Sequence of chain 1.A:
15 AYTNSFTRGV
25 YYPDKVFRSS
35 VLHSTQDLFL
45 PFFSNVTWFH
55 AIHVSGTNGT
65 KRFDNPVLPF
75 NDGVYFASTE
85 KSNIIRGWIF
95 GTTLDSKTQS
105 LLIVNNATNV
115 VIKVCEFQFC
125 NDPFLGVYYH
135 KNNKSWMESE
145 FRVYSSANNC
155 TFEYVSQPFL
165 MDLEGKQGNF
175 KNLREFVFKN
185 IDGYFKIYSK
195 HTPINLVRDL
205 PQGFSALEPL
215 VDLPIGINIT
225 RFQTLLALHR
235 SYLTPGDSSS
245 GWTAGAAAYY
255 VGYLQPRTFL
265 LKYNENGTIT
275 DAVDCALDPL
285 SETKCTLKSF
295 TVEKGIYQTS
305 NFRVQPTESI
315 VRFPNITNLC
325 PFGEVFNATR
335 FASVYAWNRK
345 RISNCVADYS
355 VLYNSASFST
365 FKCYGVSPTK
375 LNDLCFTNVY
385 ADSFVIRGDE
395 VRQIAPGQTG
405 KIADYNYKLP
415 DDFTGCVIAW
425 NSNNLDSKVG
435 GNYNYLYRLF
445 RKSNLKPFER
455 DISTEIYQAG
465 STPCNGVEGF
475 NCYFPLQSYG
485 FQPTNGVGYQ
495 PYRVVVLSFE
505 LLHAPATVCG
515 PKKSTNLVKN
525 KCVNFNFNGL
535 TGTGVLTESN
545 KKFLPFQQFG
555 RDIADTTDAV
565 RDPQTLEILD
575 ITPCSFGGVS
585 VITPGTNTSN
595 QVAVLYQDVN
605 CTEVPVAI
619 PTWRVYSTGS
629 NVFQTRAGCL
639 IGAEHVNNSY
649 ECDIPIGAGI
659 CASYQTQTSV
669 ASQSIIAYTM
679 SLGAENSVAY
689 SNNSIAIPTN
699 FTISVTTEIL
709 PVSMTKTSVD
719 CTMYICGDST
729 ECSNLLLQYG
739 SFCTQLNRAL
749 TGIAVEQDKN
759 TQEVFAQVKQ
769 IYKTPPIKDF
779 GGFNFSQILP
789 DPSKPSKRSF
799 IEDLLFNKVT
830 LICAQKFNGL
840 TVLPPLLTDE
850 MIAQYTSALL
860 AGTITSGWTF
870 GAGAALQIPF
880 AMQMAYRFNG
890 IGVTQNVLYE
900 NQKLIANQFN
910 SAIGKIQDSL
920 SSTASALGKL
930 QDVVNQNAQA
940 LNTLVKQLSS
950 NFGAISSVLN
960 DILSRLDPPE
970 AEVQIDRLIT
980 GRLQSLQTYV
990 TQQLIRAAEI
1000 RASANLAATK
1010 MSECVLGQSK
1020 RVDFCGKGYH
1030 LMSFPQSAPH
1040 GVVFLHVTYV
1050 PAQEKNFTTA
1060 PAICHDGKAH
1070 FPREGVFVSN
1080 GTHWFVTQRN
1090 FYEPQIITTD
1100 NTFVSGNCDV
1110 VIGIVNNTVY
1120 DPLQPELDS

The small molecule below binds the protein below.
Small molecule (SMILES): CC(=O)N[C@@H]1[C@@H](O)[C@H](O)[C@@H](CO)O[C@H]1O

Sequence of chain 1.C:
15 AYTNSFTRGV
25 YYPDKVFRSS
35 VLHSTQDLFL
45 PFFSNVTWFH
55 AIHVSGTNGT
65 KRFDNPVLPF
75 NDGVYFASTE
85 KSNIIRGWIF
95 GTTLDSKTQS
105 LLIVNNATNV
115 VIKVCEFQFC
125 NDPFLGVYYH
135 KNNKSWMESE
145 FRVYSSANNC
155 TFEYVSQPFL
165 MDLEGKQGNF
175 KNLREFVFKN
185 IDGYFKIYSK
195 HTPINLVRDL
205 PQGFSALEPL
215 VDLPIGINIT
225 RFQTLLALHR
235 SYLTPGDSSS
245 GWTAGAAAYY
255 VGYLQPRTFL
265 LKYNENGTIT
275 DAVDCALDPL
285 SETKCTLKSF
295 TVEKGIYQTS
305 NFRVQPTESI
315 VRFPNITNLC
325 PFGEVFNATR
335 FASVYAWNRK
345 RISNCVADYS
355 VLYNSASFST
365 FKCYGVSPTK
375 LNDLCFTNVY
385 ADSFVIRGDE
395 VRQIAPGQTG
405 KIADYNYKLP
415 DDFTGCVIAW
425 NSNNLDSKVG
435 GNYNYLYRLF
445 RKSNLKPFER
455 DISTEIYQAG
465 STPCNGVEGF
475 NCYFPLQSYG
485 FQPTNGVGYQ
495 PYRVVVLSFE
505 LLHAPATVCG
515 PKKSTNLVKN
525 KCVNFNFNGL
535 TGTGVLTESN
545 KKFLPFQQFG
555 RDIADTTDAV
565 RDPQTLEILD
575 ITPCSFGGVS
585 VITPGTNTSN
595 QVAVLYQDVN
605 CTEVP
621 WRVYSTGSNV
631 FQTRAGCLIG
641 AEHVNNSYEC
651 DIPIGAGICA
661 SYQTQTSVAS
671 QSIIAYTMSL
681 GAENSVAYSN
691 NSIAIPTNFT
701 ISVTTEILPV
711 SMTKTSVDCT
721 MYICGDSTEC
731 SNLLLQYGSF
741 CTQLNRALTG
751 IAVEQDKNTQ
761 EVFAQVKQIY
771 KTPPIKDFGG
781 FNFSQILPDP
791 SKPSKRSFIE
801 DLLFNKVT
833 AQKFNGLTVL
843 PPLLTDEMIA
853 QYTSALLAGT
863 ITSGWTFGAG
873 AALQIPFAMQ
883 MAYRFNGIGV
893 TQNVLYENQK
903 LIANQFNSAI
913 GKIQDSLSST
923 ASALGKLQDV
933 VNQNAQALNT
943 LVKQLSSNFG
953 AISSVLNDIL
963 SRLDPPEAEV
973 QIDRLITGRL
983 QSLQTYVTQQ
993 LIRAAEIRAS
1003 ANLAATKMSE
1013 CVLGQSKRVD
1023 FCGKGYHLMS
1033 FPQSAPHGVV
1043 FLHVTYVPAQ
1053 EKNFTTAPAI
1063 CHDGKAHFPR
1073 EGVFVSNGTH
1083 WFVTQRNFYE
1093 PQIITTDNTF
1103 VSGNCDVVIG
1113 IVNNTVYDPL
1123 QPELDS

Binding-site contacts:
Ligand atom C2 contacts residue GLU269 of chain 1.A at 3.7 Å.
Ligand atom C7 contacts residue ASN268 of chain 1.A at 4.0 Å.
Ligand atom C5 contacts residue ASN270 of chain 1.A at 3.6 Å.
Ligand atom N2 contacts residue GLU269 of chain 1.A at 2.6 Å (salt-bridge).
Ligand atom O5 contacts residue ASN270 of chain 1.A at 2.4 Å (h-bond).
Ligand atom C7 contacts residue ASN270 of chain 1.A at 2.9 Å.
Ligand atom C1 contacts residue GLU269 of chain 1.A at 4.1 Å.
Ligand atom C2 contacts residue ASN270 of chain 1.A at 2.6 Å.
Ligand atom C8 contacts residue ASN270 of chain 1.A at 3.1 Å.
Ligand atom N2 contacts residue ASN270 of chain 1.A at 2.8 Å (h-bond).
Ligand atom O3 contacts residue GLU269 of chain 1.A at 4.3 Å.
Ligand atom O7 contacts residue ASN270 of chain 1.A at 3.5 Å (h-bond).
Ligand atom C1 contacts residue ASN270 of chain 1.A at 1.5 Å.
Ligand atom O7 contacts residue GLU269 of chain 1.A at 2.8 Å (salt-bridge).
Ligand atom C3 contacts residue GLU269 of chain 1.A at 4.0 Å.
Ligand atom O7 contacts residue ASN268 of chain 1.A at 3.7 Å.
Ligand atom C7 contacts residue GLU269 of chain 1.A at 3.0 Å.
Ligand atom O5 contacts residue LYS546 of chain 1.C at 2.5 Å (salt-bridge).
Ligand atom C8 contacts residue GLU269 of chain 1.A at 4.5 Å.
Ligand atom C4 contacts residue ASN270 of chain 1.A at 4.3 Å.
Ligand atom N2 contacts residue ASN268 of chain 1.A at 4.4 Å.
Ligand atom C6 contacts residue LYS546 of chain 1.C at 3.5 Å.
Ligand atom C3 contacts residue ASN270 of chain 1.A at 3.9 Å.
Ligand atom C5 contacts residue LYS546 of chain 1.C at 3.6 Å.
Ligand atom C2 contacts residue LYS546 of chain 1.C at 4.4 Å.
Ligand atom C1 contacts residue LYS546 of chain 1.C at 3.3 Å.
Ligand atom O6 contacts residue LYS546 of chain 1.C at 2.8 Å (salt-bridge).